Binding-site contacts:
Ligand atom C20 contacts residue PHE169 of chain 1.A at 3.7 Å (hydrophobic).
Ligand atom C4 contacts residue GLY90 of chain 1.A at 3.6 Å.
Ligand atom O21 contacts residue LYS173 of chain 1.A at 3.2 Å (salt-bridge).
Ligand atom C17 contacts residue CYS91 of chain 1.A at 3.8 Å (hydrophobic).
Ligand atom N28 contacts residue MET154 of chain 1.A at 3.6 Å.
Ligand atom O22 contacts residue PHE169 of chain 1.A at 3.6 Å.
Ligand atom C29 contacts residue ARG86 of chain 1.A at 3.5 Å.
Ligand atom O22 contacts residue TYR133 of chain 1.A at 3.0 Å (h-bond).
Ligand atom C8 contacts residue ILE147 of chain 1.A at 3.6 Å (hydrophobic).
Ligand atom C14 contacts residue CYS91 of chain 1.A at 3.8 Å (hydrophobic).
Ligand atom O13 contacts residue ILE87 of chain 1.A at 3.6 Å.
Ligand atom C30 contacts residue GLU65 of chain 1.A at 3.5 Å.
Ligand atom C6 contacts residue CYS91 of chain 1.A at 3.7 Å (hydrophobic).
Ligand atom N7 contacts residue CYS91 of chain 1.A at 3.5 Å (h-bond).
Ligand atom C27 contacts residue ILE55 of chain 1.A at 3.6 Å (hydrophobic).
Ligand atom C6 contacts residue ILE147 of chain 1.A at 3.8 Å (hydrophobic).
Ligand atom O21 contacts residue TYR133 of chain 1.A at 3.8 Å.
Ligand atom C30 contacts residue ILE55 of chain 1.A at 3.8 Å (hydrophobic).
Ligand atom C15 contacts residue LEU136 of chain 1.A at 3.8 Å (hydrophobic).
Ligand atom C10 contacts residue CYS91 of chain 1.A at 3.6 Å (hydrophobic).
Ligand atom C30 contacts residue GLY64 of chain 1.A at 3.5 Å.
Ligand atom N7 contacts residue ILE147 of chain 1.A at 3.5 Å.
Ligand atom C19 contacts residue ARG94 of chain 1.A at 3.9 Å.
Ligand atom C15 contacts residue MET170 of chain 1.A at 3.6 Å (hydrophobic).
Ligand atom C27 contacts residue ILE147 of chain 1.A at 3.7 Å (hydrophobic).
Ligand atom O12 contacts residue LEU136 of chain 1.A at 3.9 Å.
Ligand atom O12 contacts residue MET170 of chain 1.A at 3.3 Å.
Ligand atom C17 contacts residue SER95 of chain 1.A at 3.4 Å.
Ligand atom O22 contacts residue HIS255 of chain 1.A at 3.8 Å.
Ligand atom C20 contacts residue TYR133 of chain 1.A at 3.6 Å (hydrophobic).
Ligand atom O21 contacts residue MET170 of chain 1.A at 3.7 Å.
Ligand atom C10 contacts residue MET170 of chain 1.A at 3.6 Å (hydrophobic).
Ligand atom N28 contacts residue ILE147 of chain 1.A at 3.8 Å.
Ligand atom C15 contacts residue CYS91 of chain 1.A at 3.7 Å (hydrophobic).
Ligand atom C25 contacts residue LEU61 of chain 1.A at 3.5 Å (hydrophobic).
Ligand atom C3 contacts residue GLY90 of chain 1.A at 3.4 Å.
Ligand atom C18 contacts residue SER95 of chain 1.A at 3.7 Å.
Ligand atom C26 contacts residue LEU61 of chain 1.A at 3.6 Å (hydrophobic).
Ligand atom C18 contacts residue CYS91 of chain 1.A at 3.5 Å (hydrophobic).
Ligand atom O21 contacts residue PHE169 of chain 1.A at 3.6 Å.

Sequence of chain 1.A:
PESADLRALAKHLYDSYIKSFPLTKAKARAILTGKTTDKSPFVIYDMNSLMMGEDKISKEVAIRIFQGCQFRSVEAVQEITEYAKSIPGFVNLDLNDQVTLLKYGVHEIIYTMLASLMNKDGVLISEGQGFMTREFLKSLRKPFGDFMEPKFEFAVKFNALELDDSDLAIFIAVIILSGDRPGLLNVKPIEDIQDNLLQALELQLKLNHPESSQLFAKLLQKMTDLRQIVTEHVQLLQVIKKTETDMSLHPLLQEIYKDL

The small molecule below binds the protein below.
Small molecule (SMILES): Cc1cnc(Oc2ccc3nc(COc4cccc(C(=O)O)c4)n(C)c3c2)c(C)c1